This small molecule binds to this protein.
Small molecule (SMILES): Nc1nc2c(ncn2[C@@H]2O[C@H](CO[P](=O)(O)O[P](=O)(O)NP(=O)(O)O)[C@@H](O)[C@H]2O)c(=O)[nH]1

Binding-site contacts:
Ligand atom PB contacts residue GLY17 of chain 1.D at 3.5 Å.
Ligand atom O6 contacts residue SER160 of chain 1.D at 3.3 Å (h-bond).
Ligand atom O1A contacts residue GLY17 of chain 1.D at 3.1 Å.
Ligand atom C5 contacts residue GLN118 of chain 1.D at 3.4 Å.
Ligand atom C6 contacts residue GLN118 of chain 1.D at 3.1 Å.
Ligand atom O6 contacts residue GLN118 of chain 1.D at 3.3 Å.
Ligand atom C8 contacts residue GLY17 of chain 1.D at 3.6 Å.
Ligand atom O1A contacts residue THR19 of chain 1.D at 3.3 Å (h-bond).
Ligand atom O5' contacts residue GLY17 of chain 1.D at 3.4 Å.
Ligand atom N2 contacts residue LEU121 of chain 1.D at 3.2 Å.
Ligand atom N1 contacts residue ASP120 of chain 1.D at 3.2 Å (salt-bridge).
Ligand atom O2B contacts residue VAL16 of chain 1.D at 3.2 Å (h-bond).
Ligand atom O3G contacts residue GLY62 of chain 1.D at 3.2 Å (h-bond).
Ligand atom O1G contacts residue THR37 of chain 1.D at 2.5 Å (h-bond).
Ligand atom PA contacts residue GLY17 of chain 1.D at 3.4 Å.
Ligand atom O6 contacts residue ASP120 of chain 1.D at 3.5 Å (salt-bridge).
Ligand atom O3A contacts residue GLY17 of chain 1.D at 3.0 Å (h-bond).
Ligand atom O3A contacts residue LYS18 of chain 1.D at 3.5 Å (salt-bridge).
Ligand atom C2 contacts residue GLN118 of chain 1.D at 3.4 Å.
Ligand atom O3A contacts residue ALA15 of chain 1.D at 3.6 Å.
Ligand atom O1A contacts residue LYS18 of chain 1.D at 3.5 Å (salt-bridge).
Ligand atom O2G contacts residue PRO36 of chain 1.D at 3.7 Å.
Ligand atom C4 contacts residue GLN118 of chain 1.D at 3.1 Å.
Ligand atom N2 contacts residue ASP120 of chain 1.D at 3.3 Å (salt-bridge).
Ligand atom O2B contacts residue LYS18 of chain 1.D at 2.7 Å (salt-bridge).
Ligand atom PB contacts residue LYS18 of chain 1.D at 3.2 Å.
Ligand atom N1 contacts residue GLN118 of chain 1.D at 3.4 Å.
Ligand atom N9 contacts residue GLN118 of chain 1.D at 3.7 Å.
Ligand atom N3 contacts residue GLN118 of chain 1.D at 3.1 Å (h-bond).
Ligand atom O1G contacts residue MG1 of chain 1.H at 2.6 Å.
Ligand atom O1G contacts residue THR19 of chain 1.D at 3.6 Å.
Ligand atom N3B contacts residue ALA15 of chain 1.D at 2.9 Å (h-bond).
Ligand atom O1A contacts residue CYS20 of chain 1.D at 2.8 Å (h-bond).
Ligand atom O1B contacts residue LYS18 of chain 1.D at 3.3 Å (salt-bridge).
Ligand atom O2B contacts residue GLY17 of chain 1.D at 2.9 Å (h-bond).
Ligand atom O1B contacts residue THR19 of chain 1.D at 2.4 Å (h-bond).
Ligand atom C2' contacts residue CYS20 of chain 1.D at 3.5 Å (hydrophobic).
Ligand atom O2' contacts residue PHE30 of chain 1.D at 3.5 Å.
Ligand atom O6 contacts residue ALA161 of chain 1.D at 3.3 Å (h-bond).
Ligand atom O1B contacts residue MG1 of chain 1.H at 2.7 Å.

Sequence of chain 1.D:
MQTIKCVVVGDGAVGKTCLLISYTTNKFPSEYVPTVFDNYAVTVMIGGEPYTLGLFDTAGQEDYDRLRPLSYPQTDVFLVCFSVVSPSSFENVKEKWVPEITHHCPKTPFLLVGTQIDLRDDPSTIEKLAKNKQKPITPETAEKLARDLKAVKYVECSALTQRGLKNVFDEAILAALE